Binding-site contacts:
Ligand atom C20 contacts residue THR247 of chain 1.A at 3.1 Å.
Ligand atom O27 contacts residue THR247 of chain 1.A at 3.5 Å (h-bond).
Ligand atom O54 contacts residue ILE126 of chain 1.A at 3.7 Å.
Ligand atom C42 contacts residue THR88 of chain 1.A at 3.2 Å.
Ligand atom C31 contacts residue ASP244 of chain 1.A at 3.3 Å.
Ligand atom BR1 contacts residue ILE126 of chain 1.A at 3.6 Å.
Ligand atom C20 contacts residue ASP244 of chain 1.A at 3.2 Å.
Ligand atom C24 contacts residue GLY246 of chain 1.A at 3.2 Å.
Ligand atom N29 contacts residue GLY50 of chain 1.A at 3.0 Å (h-bond).
Ligand atom C16 contacts residue ASP244 of chain 1.A at 3.7 Å.
Ligand atom C37 contacts residue TYR214 of chain 1.A at 3.7 Å (hydrophobic).
Ligand atom C31 contacts residue GLY50 of chain 1.A at 3.3 Å.
Ligand atom C3 contacts residue PHE124 of chain 1.A at 3.7 Å (hydrophobic).
Ligand atom O28 contacts residue GLN89 of chain 1.A at 3.5 Å (h-bond).
Ligand atom O52 contacts residue TYR87 of chain 1.A at 3.4 Å.
Ligand atom O52 contacts residue GLY50 of chain 1.A at 3.6 Å (h-bond).
Ligand atom C9 contacts residue LEU46 of chain 1.A at 3.6 Å (hydrophobic).
Ligand atom O54 contacts residue PHE124 of chain 1.A at 2.7 Å (h-bond).
Ligand atom C46 contacts residue ILE142 of chain 1.A at 3.8 Å (hydrophobic).
Ligand atom C40 contacts residue THR88 of chain 1.A at 3.6 Å.
Ligand atom C49 contacts residue SER51 of chain 1.A at 3.5 Å.
Ligand atom C35 contacts residue GLY50 of chain 1.A at 3.3 Å.
Ligand atom C34 contacts residue GLY50 of chain 1.A at 3.8 Å.
Ligand atom C4 contacts residue PHE124 of chain 1.A at 3.5 Å (hydrophobic).
Ligand atom C9 contacts residue GLY246 of chain 1.A at 3.3 Å.
Ligand atom C6 contacts residue PHE124 of chain 1.A at 3.7 Å (hydrophobic).
Ligand atom O27 contacts residue GLN89 of chain 1.A at 3.3 Å (h-bond).
Ligand atom O52 contacts residue ASP48 of chain 1.A at 2.6 Å (salt-bridge).
Ligand atom C11 contacts residue ASP48 of chain 1.A at 3.5 Å.
Ligand atom O28 contacts residue TYR87 of chain 1.A at 3.3 Å.
Ligand atom C49 contacts residue TYR87 of chain 1.A at 3.6 Å (hydrophobic).
Ligand atom C16 contacts residue ASP48 of chain 1.A at 3.6 Å.
Ligand atom O52 contacts residue SER51 of chain 1.A at 3.6 Å.
Ligand atom O28 contacts residue THR88 of chain 1.A at 3.0 Å (h-bond).
Ligand atom C38 contacts residue PRO86 of chain 1.A at 3.2 Å (hydrophobic).
Ligand atom C14 contacts residue TYR87 of chain 1.A at 3.8 Å (hydrophobic).
Ligand atom C18 contacts residue ASP244 of chain 1.A at 3.3 Å.
Ligand atom N29 contacts residue ASP244 of chain 1.A at 2.6 Å (salt-bridge).
Ligand atom C34 contacts residue TYR214 of chain 1.A at 3.7 Å (hydrophobic).
Ligand atom C35 contacts residue TYR214 of chain 1.A at 3.6 Å (hydrophobic).

Sequence of chain 1.A:
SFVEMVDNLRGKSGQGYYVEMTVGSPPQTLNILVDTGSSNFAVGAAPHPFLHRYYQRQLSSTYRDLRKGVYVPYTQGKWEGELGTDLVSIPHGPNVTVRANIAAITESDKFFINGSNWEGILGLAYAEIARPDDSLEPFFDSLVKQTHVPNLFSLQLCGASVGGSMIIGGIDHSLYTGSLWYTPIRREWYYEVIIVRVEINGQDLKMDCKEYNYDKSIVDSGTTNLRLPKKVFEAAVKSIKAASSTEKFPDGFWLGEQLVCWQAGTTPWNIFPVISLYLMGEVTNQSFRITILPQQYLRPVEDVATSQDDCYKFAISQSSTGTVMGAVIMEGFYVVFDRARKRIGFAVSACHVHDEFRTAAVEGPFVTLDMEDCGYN

This small molecule binds to this protein.
Small molecule (SMILES): O=S1(=O)C[C@@H](Cc2ccc(O)c(Br)c2)[C@H](O)[C@@H](NCc2cccc(C3CC3)c2)C1